Binding-site contacts:
Ligand atom C3 contacts residue ASN12 of chain 1.A at 3.8 Å.
Ligand atom C4 contacts residue ASN12 of chain 1.A at 4.3 Å.
Ligand atom O7 contacts residue ASN12 of chain 1.A at 3.3 Å (h-bond).
Ligand atom C8 contacts residue ASN12 of chain 1.A at 4.3 Å.
Ligand atom C5 contacts residue ASN12 of chain 1.A at 3.7 Å.
Ligand atom N2 contacts residue ASN12 of chain 1.A at 2.8 Å (h-bond).
Ligand atom O5 contacts residue ASN12 of chain 1.A at 2.4 Å (h-bond).
Ligand atom C7 contacts residue ASN12 of chain 1.A at 3.2 Å.
Ligand atom C1 contacts residue ASN12 of chain 1.A at 1.4 Å.
Ligand atom C2 contacts residue ASN12 of chain 1.A at 2.5 Å.

This small molecule binds to this protein.
Small molecule (SMILES): CC(=O)N[C@@H]1[C@@H](O)[C@H](O)[C@@H](CO)O[C@H]1O

Sequence of chain 1.A:
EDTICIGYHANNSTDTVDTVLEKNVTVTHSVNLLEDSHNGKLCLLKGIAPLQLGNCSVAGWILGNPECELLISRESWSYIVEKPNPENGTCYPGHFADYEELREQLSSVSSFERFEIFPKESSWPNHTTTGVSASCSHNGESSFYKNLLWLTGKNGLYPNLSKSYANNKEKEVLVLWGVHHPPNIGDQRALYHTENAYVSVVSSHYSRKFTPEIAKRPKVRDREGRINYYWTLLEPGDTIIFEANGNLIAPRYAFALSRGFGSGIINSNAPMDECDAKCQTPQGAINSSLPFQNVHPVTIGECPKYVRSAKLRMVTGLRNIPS